The small molecule below binds the protein below.
Small molecule (SMILES): CC(=O)N[C@H]1[C@@H](O[C@H](C)[C@H](NC(=O)[C@H](CO)NC(=O)CNC(=O)[C@@H]2CCCN2C(=O)[C@H](C)N)C(=O)N[C@@H](C)C(=O)N2CCC[C@H]2C(N)=O)O[C@H](CO)[C@H](O)[C@@H]1O

Sequence of chain 1.L:
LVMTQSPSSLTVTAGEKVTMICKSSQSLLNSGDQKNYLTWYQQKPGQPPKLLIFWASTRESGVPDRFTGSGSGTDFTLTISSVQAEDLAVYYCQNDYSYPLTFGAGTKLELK

Sequence of chain 1.H:
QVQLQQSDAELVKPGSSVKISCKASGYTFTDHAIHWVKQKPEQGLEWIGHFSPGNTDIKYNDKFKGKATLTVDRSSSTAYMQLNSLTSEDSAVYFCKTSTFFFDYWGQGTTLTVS

Binding-site contacts:
Ligand atom C4 contacts residue ASP31 of chain 1.H at 3.8 Å.
Ligand atom CBH contacts residue TYR100 of chain 1.L at 3.7 Å (hydrophobic).
Ligand atom CBM contacts residue ASP97 of chain 1.L at 3.8 Å.
Ligand atom C7 contacts residue ALA33 of chain 1.H at 3.7 Å (hydrophobic).
Ligand atom O4 contacts residue SER99 of chain 1.H at 2.9 Å (h-bond).
Ligand atom C4 contacts residue HIS32 of chain 1.H at 3.7 Å.
Ligand atom O5 contacts residue SER99 of chain 1.H at 2.8 Å (h-bond).
Ligand atom O5 contacts residue PHE102 of chain 1.H at 3.2 Å.
Ligand atom O7 contacts residue SER99 of chain 1.H at 3.5 Å.
Ligand atom C5 contacts residue SER99 of chain 1.H at 3.5 Å.
Ligand atom CBA contacts residue PHE102 of chain 1.H at 3.6 Å (hydrophobic).
Ligand atom CBK contacts residue TYR98 of chain 1.L at 3.9 Å (hydrophobic).
Ligand atom C1 contacts residue PHE102 of chain 1.H at 4.0 Å (hydrophobic).
Ligand atom OAZ contacts residue THR100 of chain 1.H at 3.4 Å.
Ligand atom C6 contacts residue SER99 of chain 1.H at 3.6 Å.
Ligand atom C6 contacts residue HIS32 of chain 1.H at 3.6 Å.
Ligand atom CBB contacts residue PHE102 of chain 1.H at 3.1 Å (hydrophobic).
Ligand atom C7 contacts residue HIS35 of chain 1.H at 3.6 Å.
Ligand atom C2 contacts residue SER99 of chain 1.H at 3.8 Å.
Ligand atom CBN contacts residue TYR100 of chain 1.L at 3.2 Å (hydrophobic).
Ligand atom O7 contacts residue THR100 of chain 1.H at 3.6 Å.
Ligand atom O7 contacts residue HIS35 of chain 1.H at 2.6 Å (h-bond).
Ligand atom CBN contacts residue LEU102 of chain 1.L at 3.9 Å (hydrophobic).
Ligand atom CBJ contacts residue TYR98 of chain 1.L at 4.0 Å (hydrophobic).
Ligand atom CBE contacts residue TYR100 of chain 1.L at 4.0 Å (hydrophobic).
Ligand atom OBL contacts residue TYR100 of chain 1.L at 3.8 Å.
Ligand atom O3 contacts residue ALA33 of chain 1.H at 3.6 Å (h-bond).
Ligand atom NBP contacts residue TYR98 of chain 1.L at 3.2 Å (h-bond).
Ligand atom O4 contacts residue HIS32 of chain 1.H at 3.0 Å (h-bond).
Ligand atom C8 contacts residue HIS50 of chain 1.H at 3.5 Å.
Ligand atom O3 contacts residue SER52 of chain 1.H at 3.5 Å (h-bond).
Ligand atom O6 contacts residue PHE102 of chain 1.H at 3.2 Å.
Ligand atom CBM contacts residue TYR98 of chain 1.L at 3.5 Å (hydrophobic).
Ligand atom O4 contacts residue ALA33 of chain 1.H at 3.6 Å.
Ligand atom C1 contacts residue SER99 of chain 1.H at 3.5 Å.
Ligand atom C4 contacts residue SER99 of chain 1.H at 3.7 Å.
Ligand atom CBO contacts residue TYR100 of chain 1.L at 3.3 Å (hydrophobic).
Ligand atom C8 contacts residue HIS35 of chain 1.H at 3.9 Å.
Ligand atom C6 contacts residue PHE102 of chain 1.H at 3.6 Å (hydrophobic).
Ligand atom O7 contacts residue ALA33 of chain 1.H at 3.6 Å.